Sequence of chain 1.J:
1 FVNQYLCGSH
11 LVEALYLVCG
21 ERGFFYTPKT

Sequence of chain 1.L:
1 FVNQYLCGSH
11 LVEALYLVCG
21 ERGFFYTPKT

Sequence of chain 1.F:
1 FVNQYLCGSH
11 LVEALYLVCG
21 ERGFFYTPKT

A protein and the small-molecule ligand that binds it are described below.
Small molecule (SMILES): Oc1cccc(O)c1

Sequence of chain 1.E:
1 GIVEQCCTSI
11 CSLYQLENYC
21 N

Binding-site contacts:
Ligand atom C1 contacts residue LEU11 of chain 1.F at 4.4 Å (hydrophobic).
Ligand atom C2 contacts residue CYS11 of chain 1.E at 4.0 Å (hydrophobic).
Ligand atom O3 contacts residue ILE10 of chain 1.E at 3.3 Å.
Ligand atom O3 contacts residue SER9 of chain 1.E at 3.5 Å (h-bond).
Ligand atom C5 contacts residue LEU11 of chain 1.F at 3.8 Å (hydrophobic).
Ligand atom C4 contacts residue LEU11 of chain 1.F at 3.6 Å (hydrophobic).
Ligand atom C4 contacts residue CYS7 of chain 1.F at 4.1 Å (hydrophobic).
Ligand atom C6 contacts residue LEU11 of chain 1.F at 4.2 Å (hydrophobic).
Ligand atom O1 contacts residue TYR5 of chain 1.J at 3.4 Å (h-bond).
Ligand atom C1 contacts residue ALA14 of chain 1.F at 4.0 Å (hydrophobic).
Ligand atom O1 contacts residue ALA14 of chain 1.F at 3.4 Å.
Ligand atom C3 contacts residue CYS6 of chain 1.E at 3.5 Å (hydrophobic).
Ligand atom C2 contacts residue LEU11 of chain 1.F at 4.2 Å (hydrophobic).
Ligand atom C4 contacts residue CYS6 of chain 1.E at 3.5 Å (hydrophobic).
Ligand atom C2 contacts residue ILE10 of chain 1.E at 4.3 Å (hydrophobic).
Ligand atom C5 contacts residue LEU6 of chain 1.J at 4.5 Å (hydrophobic).
Ligand atom O3 contacts residue LEU11 of chain 1.F at 4.4 Å.
Ligand atom O3 contacts residue CYS6 of chain 1.E at 2.7 Å (h-bond).
Ligand atom C5 contacts residue TYR5 of chain 1.J at 4.4 Å (hydrophobic).
Ligand atom C1 contacts residue LEU16 of chain 1.E at 4.5 Å (hydrophobic).
Ligand atom C3 contacts residue ILE10 of chain 1.E at 4.4 Å (hydrophobic).
Ligand atom C3 contacts residue LEU11 of chain 1.F at 3.9 Å (hydrophobic).
Ligand atom C1 contacts residue TYR5 of chain 1.J at 3.6 Å (hydrophobic).
Ligand atom C5 contacts residue HIS10 of chain 1.F at 4.0 Å.
Ligand atom C2 contacts residue LEU16 of chain 1.E at 4.5 Å (hydrophobic).
Ligand atom O1 contacts residue LEU17 of chain 1.L at 3.3 Å.
Ligand atom C3 contacts residue CYS11 of chain 1.E at 3.9 Å (hydrophobic).
Ligand atom C2 contacts residue TYR5 of chain 1.J at 4.0 Å (hydrophobic).
Ligand atom O3 contacts residue VAL2 of chain 1.J at 4.4 Å.
Ligand atom C6 contacts residue ALA14 of chain 1.F at 4.2 Å (hydrophobic).
Ligand atom C5 contacts residue CYS7 of chain 1.F at 4.3 Å (hydrophobic).
Ligand atom O1 contacts residue LEU16 of chain 1.E at 4.0 Å.
Ligand atom C6 contacts residue TYR5 of chain 1.J at 3.9 Å (hydrophobic).
Ligand atom C6 contacts residue HIS10 of chain 1.F at 4.0 Å.
Ligand atom O3 contacts residue CYS11 of chain 1.E at 2.9 Å (h-bond).